The protein below binds the small molecule below.
Small molecule (SMILES): O=[N+]([O-])c1ccc(O)c(O)c1

Binding-site contacts:
Ligand atom N9 contacts residue HIS248 of chain 1.C at 3.3 Å (h-bond).
Ligand atom C1 contacts residue GLU267 of chain 1.C at 3.6 Å.
Ligand atom O10 contacts residue ARG293 of chain 1.C at 3.1 Å (salt-bridge).
Ligand atom C5 contacts residue VAL250 of chain 1.C at 3.2 Å (hydrophobic).
Ligand atom C4 contacts residue HIS248 of chain 1.C at 3.2 Å.
Ligand atom O8 contacts residue PHE257 of chain 1.C at 3.4 Å.
Ligand atom C1 contacts residue HIS200 of chain 1.C at 4.0 Å.
Ligand atom O7 contacts residue HIS248 of chain 1.C at 4.0 Å.
Ligand atom C2 contacts residue GLU267 of chain 1.C at 3.6 Å.
Ligand atom O7 contacts residue HIS200 of chain 1.C at 3.1 Å (h-bond).
Ligand atom O8 contacts residue GLU267 of chain 1.C at 3.1 Å (salt-bridge).
Ligand atom O7 contacts residue GLU267 of chain 1.C at 3.0 Å (salt-bridge).
Ligand atom C5 contacts residue HIS248 of chain 1.C at 3.4 Å.
Ligand atom C6 contacts residue HIS248 of chain 1.C at 3.3 Å.
Ligand atom O11 contacts residue HIS248 of chain 1.C at 3.2 Å (h-bond).
Ligand atom C6 contacts residue VAL250 of chain 1.C at 3.8 Å (hydrophobic).
Ligand atom C6 contacts residue SER251 of chain 1.C at 3.5 Å.
Ligand atom C1 contacts residue FE21 of chain 1.N at 2.8 Å.
Ligand atom O10 contacts residue HIS248 of chain 1.C at 3.5 Å (h-bond).
Ligand atom O8 contacts residue HIS214 of chain 1.C at 2.8 Å.
Ligand atom O7 contacts residue HIS155 of chain 1.C at 3.1 Å (h-bond).
Ligand atom O10 contacts residue ARG243 of chain 1.C at 3.5 Å (salt-bridge).
Ligand atom O11 contacts residue ARG292 of chain 1.C at 3.3 Å (salt-bridge).
Ligand atom C1 contacts residue HIS248 of chain 1.C at 3.4 Å.
Ligand atom N9 contacts residue TRP192 of chain 1.C at 4.0 Å.
Ligand atom C3 contacts residue HIS248 of chain 1.C at 3.3 Å.
Ligand atom O11 contacts residue VAL250 of chain 1.C at 3.6 Å.
Ligand atom C5 contacts residue SER251 of chain 1.C at 3.9 Å.
Ligand atom C1 contacts residue TRP192 of chain 1.C at 3.7 Å (hydrophobic).
Ligand atom C6 contacts residue TRP192 of chain 1.C at 3.5 Å (hydrophobic).
Ligand atom O8 contacts residue FE21 of chain 1.N at 2.1 Å.
Ligand atom C2 contacts residue FE21 of chain 1.N at 2.8 Å.
Ligand atom C2 contacts residue PHE257 of chain 1.C at 4.0 Å (hydrophobic).
Ligand atom C4 contacts residue TRP192 of chain 1.C at 3.6 Å (hydrophobic).
Ligand atom O7 contacts residue TYR269 of chain 1.C at 3.3 Å.
Ligand atom C5 contacts residue TRP192 of chain 1.C at 3.8 Å (hydrophobic).
Ligand atom N9 contacts residue ARG293 of chain 1.C at 3.4 Å (salt-bridge).
Ligand atom O11 contacts residue ARG293 of chain 1.C at 3.3 Å.
Ligand atom O7 contacts residue FE21 of chain 1.N at 2.1 Å.
Ligand atom C2 contacts residue HIS248 of chain 1.C at 3.5 Å.

Sequence of chain 1.C:
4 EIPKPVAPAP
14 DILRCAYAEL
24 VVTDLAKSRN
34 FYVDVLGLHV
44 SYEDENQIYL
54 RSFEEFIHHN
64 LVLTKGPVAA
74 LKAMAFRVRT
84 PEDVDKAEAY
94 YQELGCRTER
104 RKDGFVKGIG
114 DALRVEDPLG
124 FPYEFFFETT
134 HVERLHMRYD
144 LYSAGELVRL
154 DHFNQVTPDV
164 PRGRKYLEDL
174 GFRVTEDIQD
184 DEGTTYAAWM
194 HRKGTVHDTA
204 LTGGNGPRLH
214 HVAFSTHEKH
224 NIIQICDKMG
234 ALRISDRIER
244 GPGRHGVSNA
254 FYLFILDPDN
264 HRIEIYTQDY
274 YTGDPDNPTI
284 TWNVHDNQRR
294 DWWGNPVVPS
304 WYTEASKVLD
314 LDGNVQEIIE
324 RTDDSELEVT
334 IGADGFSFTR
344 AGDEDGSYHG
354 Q